A small-molecule ligand and the protein it binds are described below.
Small molecule (SMILES): COC(=O)[C@@H]1c2cc3c(c(O)c2[C@@H](O)C[C@@]1(C)O)C(=O)c1c(O)ccc(O)c1C3=O

Binding-site contacts:
Ligand atom C7 contacts residue GOL1 of chain 1.L at 3.3 Å.
Ligand atom O17 contacts residue PHE146 of chain 1.B at 3.1 Å.
Ligand atom O20 contacts residue ASN150 of chain 1.B at 3.2 Å.
Ligand atom CZ contacts residue MET251 of chain 1.B at 3.3 Å (hydrophobic).
Ligand atom CZ contacts residue NAD1 of chain 1.J at 3.4 Å.
Ligand atom O18 contacts residue NAD1 of chain 1.J at 2.6 Å (h-bond).
Ligand atom C4 contacts residue NAD1 of chain 1.J at 3.2 Å.
Ligand atom C22 contacts residue PHE151 of chain 1.B at 3.5 Å (hydrophobic).
Ligand atom CE1 contacts residue MET251 of chain 1.B at 3.5 Å (hydrophobic).
Ligand atom C3 contacts residue TYR260 of chain 1.B at 3.3 Å (hydrophobic).
Ligand atom O17 contacts residue ASN150 of chain 1.B at 3.6 Å (h-bond).
Ligand atom O21 contacts residue LEU167 of chain 1.B at 3.5 Å.
Ligand atom O20 contacts residue TRP154 of chain 1.B at 3.2 Å.
Ligand atom O18 contacts residue HIS121 of chain 1.B at 3.5 Å.
Ligand atom O19 contacts residue PHE255 of chain 1.B at 3.5 Å.
Ligand atom O1 contacts residue ILE242 of chain 1.B at 3.4 Å.
Ligand atom C1 contacts residue NAD1 of chain 1.J at 3.3 Å.
Ligand atom CD2 contacts residue NAD1 of chain 1.J at 3.5 Å.
Ligand atom CE2 contacts residue NAD1 of chain 1.J at 3.2 Å.
Ligand atom C2 contacts residue NAD1 of chain 1.J at 3.3 Å.
Ligand atom O2 contacts residue MET78 of chain 1.B at 3.2 Å.
Ligand atom O19 contacts residue PHE146 of chain 1.B at 3.5 Å.
Ligand atom C10 contacts residue TRP154 of chain 1.B at 3.4 Å (hydrophobic).
Ligand atom CD2 contacts residue MET251 of chain 1.B at 3.6 Å (hydrophobic).
Ligand atom O18 contacts residue PHE77 of chain 1.B at 3.4 Å.
Ligand atom CE1 contacts residue ASN150 of chain 1.B at 3.5 Å.
Ligand atom O16 contacts residue ILE248 of chain 1.B at 3.5 Å.
Ligand atom C9 contacts residue GOL1 of chain 1.L at 3.5 Å.
Ligand atom C3 contacts residue NAD1 of chain 1.J at 2.9 Å.
Ligand atom CE2 contacts residue MET251 of chain 1.B at 3.3 Å (hydrophobic).
Ligand atom O19 contacts residue TYR260 of chain 1.B at 2.7 Å (h-bond).
Ligand atom O20 contacts residue GOL1 of chain 1.L at 3.0 Å (h-bond).
Ligand atom C8 contacts residue ILE248 of chain 1.B at 3.6 Å (hydrophobic).
Ligand atom O14 contacts residue ILE248 of chain 1.B at 3.5 Å.
Ligand atom C4 contacts residue TYR260 of chain 1.B at 3.4 Å (hydrophobic).
Ligand atom O2 contacts residue GOL1 of chain 1.L at 3.2 Å (h-bond).
Ligand atom C5 contacts residue ASN150 of chain 1.B at 3.5 Å.
Ligand atom O2 contacts residue ILE248 of chain 1.B at 3.4 Å.
Ligand atom O21 contacts residue PHE146 of chain 1.B at 3.6 Å.
Ligand atom C4 contacts residue MET251 of chain 1.B at 3.4 Å (hydrophobic).

Sequence of chain 1.B:
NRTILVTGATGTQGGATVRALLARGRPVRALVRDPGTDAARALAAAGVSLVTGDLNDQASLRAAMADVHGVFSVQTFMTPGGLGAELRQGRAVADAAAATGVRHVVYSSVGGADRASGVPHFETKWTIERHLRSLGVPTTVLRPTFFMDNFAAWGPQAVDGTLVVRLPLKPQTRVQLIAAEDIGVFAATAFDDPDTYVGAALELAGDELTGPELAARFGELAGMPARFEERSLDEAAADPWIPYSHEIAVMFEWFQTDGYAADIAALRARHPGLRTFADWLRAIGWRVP